Sequence of chain 1.F:
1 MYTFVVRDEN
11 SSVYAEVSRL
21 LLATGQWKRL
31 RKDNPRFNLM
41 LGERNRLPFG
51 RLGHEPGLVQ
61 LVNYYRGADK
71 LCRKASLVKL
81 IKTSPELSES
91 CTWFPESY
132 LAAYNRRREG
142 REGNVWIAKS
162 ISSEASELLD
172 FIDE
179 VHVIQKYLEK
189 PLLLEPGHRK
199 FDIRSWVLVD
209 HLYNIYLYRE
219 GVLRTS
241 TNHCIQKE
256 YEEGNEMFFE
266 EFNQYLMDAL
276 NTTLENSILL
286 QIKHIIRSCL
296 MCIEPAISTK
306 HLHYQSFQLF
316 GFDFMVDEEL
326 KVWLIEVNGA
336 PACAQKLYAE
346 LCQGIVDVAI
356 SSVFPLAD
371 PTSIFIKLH

This small molecule binds to this protein.
Small molecule (SMILES): Nc1ncnc2c1ncn2[C@@H]1O[C@H](CO[P](=O)(O)O[P](=O)(O)CP(=O)(O)O)[C@@H](O)[C@H]1O

Binding-site contacts:
Ligand atom N7 contacts residue GLN183 of chain 1.F at 3.5 Å (h-bond).
Ligand atom C3' contacts residue ASP200 of chain 1.F at 3.5 Å.
Ligand atom O3A contacts residue LYS74 of chain 1.F at 3.5 Å (salt-bridge).
Ligand atom O1A contacts residue MG1 of chain 1.CA at 3.5 Å.
Ligand atom C2 contacts residue TYR185 of chain 1.F at 3.4 Å (hydrophobic).
Ligand atom C3B contacts residue ASN242 of chain 1.F at 3.3 Å.
Ligand atom C3' contacts residue MG1 of chain 1.CA at 3.6 Å.
Ligand atom O3A contacts residue GLU331 of chain 1.F at 3.6 Å (salt-bridge).
Ligand atom N3 contacts residue TYR185 of chain 1.F at 3.5 Å.
Ligand atom O1B contacts residue ASN242 of chain 1.F at 3.2 Å (h-bond).
Ligand atom N6 contacts residue ILE148 of chain 1.F at 3.5 Å.
Ligand atom C2 contacts residue LYS198 of chain 1.F at 3.3 Å.
Ligand atom O1A contacts residue GLU331 of chain 1.F at 2.7 Å (salt-bridge).
Ligand atom PA contacts residue GLU331 of chain 1.F at 3.5 Å.
Ligand atom O3' contacts residue THR241 of chain 1.F at 3.2 Å.
Ligand atom O2' contacts residue THR241 of chain 1.F at 2.4 Å (h-bond).
Ligand atom C5' contacts residue ASN242 of chain 1.F at 3.0 Å.
Ligand atom O1G contacts residue MG1 of chain 1.CA at 2.6 Å.
Ligand atom C5' contacts residue MG1 of chain 1.CA at 3.6 Å.
Ligand atom N1 contacts residue TYR185 of chain 1.F at 3.5 Å.
Ligand atom O2A contacts residue GLU331 of chain 1.F at 3.5 Å (salt-bridge).
Ligand atom O2B contacts residue LYS74 of chain 1.F at 3.5 Å (salt-bridge).
Ligand atom O3G contacts residue ARG202 of chain 1.F at 3.6 Å (salt-bridge).
Ligand atom O1G contacts residue GLU331 of chain 1.F at 3.4 Å (salt-bridge).
Ligand atom O2G contacts residue MG1 of chain 1.DA at 3.5 Å.
Ligand atom O1G contacts residue ASP318 of chain 1.F at 2.5 Å (salt-bridge).
Ligand atom N3 contacts residue LYS198 of chain 1.F at 2.9 Å (salt-bridge).
Ligand atom O3' contacts residue MG1 of chain 1.CA at 3.3 Å.
Ligand atom O2G contacts residue ASN333 of chain 1.F at 2.8 Å (h-bond).
Ligand atom C2' contacts residue THR241 of chain 1.F at 3.6 Å.
Ligand atom C4' contacts residue ASN242 of chain 1.F at 3.3 Å.
Ligand atom O2B contacts residue GLU331 of chain 1.F at 2.5 Å (salt-bridge).
Ligand atom O2B contacts residue MG1 of chain 1.DA at 3.6 Å.
Ligand atom PB contacts residue GLU331 of chain 1.F at 3.6 Å.
Ligand atom O3' contacts residue ASP200 of chain 1.F at 2.3 Å (salt-bridge).
Ligand atom N6 contacts residue LYS184 of chain 1.F at 2.9 Å (salt-bridge).
Ligand atom O2A contacts residue LYS74 of chain 1.F at 3.4 Å (salt-bridge).
Ligand atom O2G contacts residue GLU331 of chain 1.F at 2.7 Å (salt-bridge).
Ligand atom N6 contacts residue GLN183 of chain 1.F at 3.1 Å (h-bond).
Ligand atom N1 contacts residue LEU186 of chain 1.F at 3.3 Å (h-bond).